Sequence of chain 1.E:
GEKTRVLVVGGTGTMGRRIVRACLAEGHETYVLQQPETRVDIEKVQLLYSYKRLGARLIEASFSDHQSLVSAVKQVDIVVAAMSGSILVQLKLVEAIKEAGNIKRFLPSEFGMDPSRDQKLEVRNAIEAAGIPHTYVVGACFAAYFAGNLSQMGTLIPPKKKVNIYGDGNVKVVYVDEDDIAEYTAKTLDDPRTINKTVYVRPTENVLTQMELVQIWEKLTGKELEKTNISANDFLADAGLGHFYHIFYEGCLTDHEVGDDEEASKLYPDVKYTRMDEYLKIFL

A small-molecule ligand and the protein it binds are described below.
Small molecule (SMILES): COc1cc([C@H]2OC[C@H]3[C@@H]2CO[C@@H]3c2ccc(O)c(OC)c2)ccc1O

Sequence of chain 1.D:
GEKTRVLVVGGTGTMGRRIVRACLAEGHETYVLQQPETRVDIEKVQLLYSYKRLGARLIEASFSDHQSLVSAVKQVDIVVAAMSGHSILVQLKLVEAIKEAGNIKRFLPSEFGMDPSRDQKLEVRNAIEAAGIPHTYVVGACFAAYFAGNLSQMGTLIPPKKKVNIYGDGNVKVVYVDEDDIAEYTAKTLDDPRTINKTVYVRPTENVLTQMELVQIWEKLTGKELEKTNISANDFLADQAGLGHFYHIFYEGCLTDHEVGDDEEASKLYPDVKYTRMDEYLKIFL

Binding-site contacts:
Ligand atom OAC contacts residue GLY178 of chain 1.E at 3.5 Å (h-bond).
Ligand atom CAT contacts residue MET125 of chain 1.E at 3.8 Å (hydrophobic).
Ligand atom CAN contacts residue NDP1 of chain 1.P at 3.9 Å.
Ligand atom OAD contacts residue NDP1 of chain 1.P at 3.3 Å (h-bond).
Ligand atom OAF contacts residue NDP1 of chain 1.P at 3.5 Å.
Ligand atom OAE contacts residue MET177 of chain 1.E at 3.6 Å.
Ligand atom CAX contacts residue NDP1 of chain 1.P at 3.4 Å.
Ligand atom OAB contacts residue HIS276 of chain 1.E at 3.4 Å.
Ligand atom CAT contacts residue NDP1 of chain 1.P at 3.6 Å.
Ligand atom CAY contacts residue THR179 of chain 1.E at 3.8 Å.
Ligand atom CAV contacts residue NDP1 of chain 1.P at 3.2 Å.
Ligand atom OAC contacts residue MET177 of chain 1.E at 3.7 Å.
Ligand atom CAZ contacts residue ILE280 of chain 1.E at 3.9 Å (hydrophobic).
Ligand atom OAD contacts residue GLY124 of chain 1.E at 3.7 Å.
Ligand atom CAP contacts residue NDP1 of chain 1.P at 3.8 Å.
Ligand atom CAY contacts residue GLN176 of chain 1.E at 3.8 Å.
Ligand atom CAY contacts residue TYR169 of chain 1.E at 3.3 Å (hydrophobic).
Ligand atom CAU contacts residue ALA272 of chain 1.E at 3.6 Å (hydrophobic).
Ligand atom CAZ contacts residue NDP1 of chain 1.P at 3.4 Å.
Ligand atom CAV contacts residue GLY91 of chain 1.E at 3.8 Å.
Ligand atom CAL contacts residue HIS276 of chain 1.E at 3.8 Å.
Ligand atom CAL contacts residue PHE170 of chain 1.E at 3.9 Å (hydrophobic).
Ligand atom OAE contacts residue GLY178 of chain 1.E at 3.0 Å (h-bond).
Ligand atom CAG contacts residue PHE170 of chain 1.E at 3.6 Å (hydrophobic).
Ligand atom CAN contacts residue HIS276 of chain 1.E at 3.8 Å.
Ligand atom OAD contacts residue MET125 of chain 1.E at 3.3 Å.
Ligand atom OAA contacts residue TYR169 of chain 1.E at 3.5 Å.
Ligand atom CAH contacts residue NDP1 of chain 1.P at 4.0 Å.
Ligand atom OAF contacts residue MET125 of chain 1.E at 3.3 Å (h-bond).
Ligand atom CAH contacts residue PHE170 of chain 1.E at 3.7 Å (hydrophobic).
Ligand atom CAL contacts residue PHE277 of chain 1.E at 3.7 Å (hydrophobic).
Ligand atom CAR contacts residue HIS276 of chain 1.E at 3.9 Å.
Ligand atom CAY contacts residue ASN173 of chain 1.E at 3.2 Å.
Ligand atom OAF contacts residue LYS144 of chain 1.E at 3.7 Å.
Ligand atom OAB contacts residue PHE170 of chain 1.E at 3.7 Å.
Ligand atom CAX contacts residue MET125 of chain 1.E at 3.9 Å (hydrophobic).
Ligand atom CAK contacts residue NDP1 of chain 1.P at 3.8 Å.
Ligand atom CAR contacts residue GLY91 of chain 1.E at 3.7 Å.
Ligand atom CAP contacts residue HIS276 of chain 1.E at 3.9 Å.
Ligand atom OAF contacts residue GLY124 of chain 1.E at 3.5 Å.